Sequence of chain 1.J:
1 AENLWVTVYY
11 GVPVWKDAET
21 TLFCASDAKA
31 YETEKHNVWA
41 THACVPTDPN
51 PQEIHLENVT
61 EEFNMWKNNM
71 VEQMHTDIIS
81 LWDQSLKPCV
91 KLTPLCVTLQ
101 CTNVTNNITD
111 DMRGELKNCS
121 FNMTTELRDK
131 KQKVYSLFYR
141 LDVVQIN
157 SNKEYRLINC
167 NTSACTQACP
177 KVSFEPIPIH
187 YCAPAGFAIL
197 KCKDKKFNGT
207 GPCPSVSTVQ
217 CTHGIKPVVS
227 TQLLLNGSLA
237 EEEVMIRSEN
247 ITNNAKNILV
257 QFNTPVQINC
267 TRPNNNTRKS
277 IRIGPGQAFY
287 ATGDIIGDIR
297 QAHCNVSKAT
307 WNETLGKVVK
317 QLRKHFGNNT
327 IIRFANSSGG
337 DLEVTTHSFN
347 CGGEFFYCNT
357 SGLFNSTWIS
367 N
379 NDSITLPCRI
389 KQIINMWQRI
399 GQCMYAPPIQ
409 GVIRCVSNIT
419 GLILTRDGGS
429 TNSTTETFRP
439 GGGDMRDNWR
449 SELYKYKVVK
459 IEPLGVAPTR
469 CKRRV

This small molecule binds to this protein.
Small molecule (SMILES): CC(=O)N[C@H]1[C@H](O[C@H]2[C@H](O)[C@@H](NC(C)=O)CO[C@@H]2CO)O[C@H](CO)[C@@H](O[C@@H]2O[C@H](CO[C@H]3O[C@H](CO)[C@@H](O)[C@H](O)[C@@H]3O)[C@@H](O)[C@H](O[C@H]3O[C@H](CO)[C@@H](O)[C@H](O)[C@@H]3O[C@H]3O[C@H](CO)[C@@H](O)[C@H](O)[C@@H]3O)[C@@H]2O)[C@@H]1O

Binding-site contacts:
Ligand atom O5 contacts residue VAL414 of chain 1.J at 4.3 Å.
Ligand atom N2 contacts residue ASN232 of chain 1.J at 2.5 Å (h-bond).
Ligand atom C3 contacts residue VAL414 of chain 1.J at 3.5 Å (hydrophobic).
Ligand atom C3 contacts residue ASN232 of chain 1.J at 3.6 Å.
Ligand atom C5 contacts residue GLU181 of chain 1.J at 4.1 Å.
Ligand atom O5 contacts residue ASN232 of chain 1.J at 2.6 Å (h-bond).
Ligand atom C1 contacts residue SER415 of chain 1.J at 3.4 Å.
Ligand atom C5 contacts residue ASN232 of chain 1.J at 3.8 Å.
Ligand atom O4 contacts residue VAL414 of chain 1.J at 3.7 Å.
Ligand atom O3 contacts residue SER415 of chain 1.J at 4.3 Å.
Ligand atom C7 contacts residue ASN232 of chain 1.J at 3.4 Å.
Ligand atom C4 contacts residue ASN232 of chain 1.J at 4.3 Å.
Ligand atom O3 contacts residue ARG274 of chain 1.J at 3.5 Å (salt-bridge).
Ligand atom C1 contacts residue VAL414 of chain 1.J at 4.0 Å (hydrophobic).
Ligand atom O3 contacts residue CYS413 of chain 1.J at 4.1 Å.
Ligand atom C8 contacts residue ASN346 of chain 1.J at 3.3 Å.
Ligand atom C8 contacts residue ASN232 of chain 1.J at 4.3 Å.
Ligand atom C2 contacts residue VAL414 of chain 1.J at 4.2 Å (hydrophobic).
Ligand atom C7 contacts residue ASN346 of chain 1.J at 4.0 Å.
Ligand atom O7 contacts residue VAL414 of chain 1.J at 4.2 Å.
Ligand atom C3 contacts residue SER415 of chain 1.J at 3.6 Å.
Ligand atom O6 contacts residue GLU181 of chain 1.J at 4.1 Å.
Ligand atom O6 contacts residue GLY348 of chain 1.J at 3.5 Å.
Ligand atom O7 contacts residue ASN346 of chain 1.J at 4.1 Å.
Ligand atom O6 contacts residue SER179 of chain 1.J at 3.5 Å.
Ligand atom C6 contacts residue SER179 of chain 1.J at 3.6 Å.
Ligand atom C2 contacts residue SER415 of chain 1.J at 3.3 Å.
Ligand atom O7 contacts residue PRO182 of chain 1.J at 4.0 Å.
Ligand atom C7 contacts residue SER415 of chain 1.J at 3.6 Å.
Ligand atom O4 contacts residue ARG274 of chain 1.J at 4.1 Å.
Ligand atom C8 contacts residue LEU231 of chain 1.J at 3.8 Å (hydrophobic).
Ligand atom C5 contacts residue VAL414 of chain 1.J at 3.6 Å (hydrophobic).
Ligand atom N2 contacts residue SER415 of chain 1.J at 2.6 Å (h-bond).
Ligand atom C1 contacts residue ASN232 of chain 1.J at 1.4 Å.
Ligand atom C6 contacts residue GLU181 of chain 1.J at 3.9 Å.
Ligand atom O4 contacts residue GLN408 of chain 1.J at 4.2 Å.
Ligand atom C4 contacts residue VAL414 of chain 1.J at 3.8 Å (hydrophobic).
Ligand atom C8 contacts residue SER415 of chain 1.J at 3.8 Å.
Ligand atom O7 contacts residue ASN232 of chain 1.J at 3.9 Å.
Ligand atom C2 contacts residue ASN232 of chain 1.J at 2.3 Å.